The small molecule below binds the protein below.
Small molecule (SMILES): CC(=O)N[C@@H]1[C@@H](O)[C@H](O)[C@@H](CO)O[C@H]1O

Sequence of chain 3.A:
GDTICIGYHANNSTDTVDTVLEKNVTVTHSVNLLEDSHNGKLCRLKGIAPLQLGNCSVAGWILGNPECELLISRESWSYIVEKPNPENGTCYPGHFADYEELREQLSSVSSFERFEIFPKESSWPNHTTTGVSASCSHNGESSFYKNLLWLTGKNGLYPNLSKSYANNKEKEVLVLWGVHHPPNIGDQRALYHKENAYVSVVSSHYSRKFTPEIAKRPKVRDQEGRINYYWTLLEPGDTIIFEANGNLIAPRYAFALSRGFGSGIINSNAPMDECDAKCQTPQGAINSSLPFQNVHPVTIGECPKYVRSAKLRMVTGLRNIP

Binding-site contacts:
Ligand atom C7 contacts residue ASN290 of chain 3.A at 4.2 Å.
Ligand atom C1 contacts residue ASN290 of chain 3.A at 1.4 Å.
Ligand atom N2 contacts residue SER291 of chain 3.A at 3.3 Å.
Ligand atom C3 contacts residue ASN290 of chain 3.A at 3.8 Å.
Ligand atom C7 contacts residue SER291 of chain 3.A at 3.9 Å.
Ligand atom C4 contacts residue ASN290 of chain 3.A at 4.2 Å.
Ligand atom C2 contacts residue ASN290 of chain 3.A at 2.5 Å.
Ligand atom C8 contacts residue SER292 of chain 3.A at 3.9 Å.
Ligand atom C8 contacts residue LEU293 of chain 3.A at 3.9 Å (hydrophobic).
Ligand atom N2 contacts residue ASN290 of chain 3.A at 3.0 Å (h-bond).
Ligand atom C2 contacts residue SER291 of chain 3.A at 4.4 Å.
Ligand atom C8 contacts residue SER291 of chain 3.A at 3.5 Å.
Ligand atom O5 contacts residue ASN290 of chain 3.A at 2.3 Å (h-bond).
Ligand atom C1 contacts residue SER291 of chain 3.A at 4.1 Å.
Ligand atom C5 contacts residue ASN290 of chain 3.A at 3.6 Å.